Sequence of chain 1.Y:
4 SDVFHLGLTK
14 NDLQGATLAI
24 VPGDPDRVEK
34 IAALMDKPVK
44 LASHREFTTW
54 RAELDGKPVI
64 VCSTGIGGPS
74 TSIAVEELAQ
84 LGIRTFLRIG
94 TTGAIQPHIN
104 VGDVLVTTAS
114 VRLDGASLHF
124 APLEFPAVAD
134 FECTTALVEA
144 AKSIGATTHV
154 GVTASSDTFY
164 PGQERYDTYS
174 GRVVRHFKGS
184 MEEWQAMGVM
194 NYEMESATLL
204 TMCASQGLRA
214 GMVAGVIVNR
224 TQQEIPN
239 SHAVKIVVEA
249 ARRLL

Sequence of chain 1.Z:
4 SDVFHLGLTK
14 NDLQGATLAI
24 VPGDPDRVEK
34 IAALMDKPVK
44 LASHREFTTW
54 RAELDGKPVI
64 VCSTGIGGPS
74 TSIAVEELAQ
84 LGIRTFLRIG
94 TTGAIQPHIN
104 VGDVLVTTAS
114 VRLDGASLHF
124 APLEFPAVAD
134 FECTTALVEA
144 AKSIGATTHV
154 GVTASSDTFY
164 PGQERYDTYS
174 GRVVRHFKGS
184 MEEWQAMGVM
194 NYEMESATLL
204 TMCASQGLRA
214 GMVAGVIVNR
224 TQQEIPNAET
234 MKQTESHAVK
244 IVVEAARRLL

Binding-site contacts:
Ligand atom O4' contacts residue THR94 of chain 1.Y at 3.1 Å (h-bond).
Ligand atom C2 contacts residue GLU196 of chain 1.Y at 4.0 Å.
Ligand atom O5' contacts residue PHE162 of chain 1.Y at 3.4 Å.
Ligand atom O3' contacts residue ILE69 of chain 1.Y at 3.5 Å.
Ligand atom O5' contacts residue HIS8 of chain 1.Z at 3.0 Å (h-bond).
Ligand atom C3' contacts residue MET197 of chain 1.Y at 3.8 Å (hydrophobic).
Ligand atom C1' contacts residue THR94 of chain 1.Y at 3.1 Å.
Ligand atom C2 contacts residue TYR195 of chain 1.Y at 3.9 Å (hydrophobic).
Ligand atom C4 contacts residue PHE162 of chain 1.Y at 3.8 Å (hydrophobic).
Ligand atom N3 contacts residue GLN166 of chain 1.Y at 3.0 Å (h-bond).
Ligand atom C2' contacts residue GLU198 of chain 1.Y at 3.5 Å.
Ligand atom O3' contacts residue GLU198 of chain 1.Y at 2.7 Å (salt-bridge).
Ligand atom O4 contacts residue VAL221 of chain 1.Y at 3.6 Å.
Ligand atom C2' contacts residue THR94 of chain 1.Y at 3.8 Å.
Ligand atom O4 contacts residue ARG168 of chain 1.Y at 2.8 Å (salt-bridge).
Ligand atom C4 contacts residue ARG168 of chain 1.Y at 3.7 Å.
Ligand atom O4 contacts residue GLY96 of chain 1.Y at 3.5 Å.
Ligand atom C5 contacts residue ILE220 of chain 1.Y at 3.8 Å (hydrophobic).
Ligand atom C4' contacts residue PO41 of chain 1.WC at 3.7 Å.
Ligand atom N1 contacts residue THR94 of chain 1.Y at 3.4 Å (h-bond).
Ligand atom C6 contacts residue THR95 of chain 1.Y at 3.8 Å.
Ligand atom N3 contacts residue PHE162 of chain 1.Y at 3.7 Å.
Ligand atom O3' contacts residue PO41 of chain 1.WC at 2.9 Å (h-bond).
Ligand atom C5 contacts residue THR95 of chain 1.Y at 3.6 Å.
Ligand atom O2 contacts residue GLU196 of chain 1.Y at 3.3 Å.
Ligand atom C5' contacts residue HIS8 of chain 1.Z at 3.2 Å.
Ligand atom O4 contacts residue GLN166 of chain 1.Y at 3.9 Å.
Ligand atom C2 contacts residue GLN166 of chain 1.Y at 3.8 Å.
Ligand atom O2 contacts residue MET197 of chain 1.Y at 3.5 Å.
Ligand atom C4 contacts residue GLY96 of chain 1.Y at 3.5 Å.
Ligand atom O2 contacts residue GLN166 of chain 1.Y at 3.2 Å (h-bond).
Ligand atom C2' contacts residue PO41 of chain 1.WC at 3.5 Å.
Ligand atom N3 contacts residue TYR195 of chain 1.Y at 3.9 Å.
Ligand atom C3' contacts residue GLU198 of chain 1.Y at 3.6 Å.
Ligand atom C3' contacts residue PO41 of chain 1.WC at 3.7 Å.
Ligand atom C6 contacts residue THR94 of chain 1.Y at 3.4 Å.
Ligand atom C5' contacts residue PHE162 of chain 1.Y at 3.7 Å (hydrophobic).
Ligand atom C2' contacts residue MET197 of chain 1.Y at 3.7 Å (hydrophobic).
Ligand atom O4' contacts residue PO41 of chain 1.WC at 3.5 Å (h-bond).
Ligand atom C5 contacts residue GLY96 of chain 1.Y at 3.6 Å.

The small molecule below binds the protein below.
Small molecule (SMILES): O=c1ccn([C@H]2C[C@H](O)[C@@H](CO)O2)c(=O)[nH]1